Sequence of chain 2.B:
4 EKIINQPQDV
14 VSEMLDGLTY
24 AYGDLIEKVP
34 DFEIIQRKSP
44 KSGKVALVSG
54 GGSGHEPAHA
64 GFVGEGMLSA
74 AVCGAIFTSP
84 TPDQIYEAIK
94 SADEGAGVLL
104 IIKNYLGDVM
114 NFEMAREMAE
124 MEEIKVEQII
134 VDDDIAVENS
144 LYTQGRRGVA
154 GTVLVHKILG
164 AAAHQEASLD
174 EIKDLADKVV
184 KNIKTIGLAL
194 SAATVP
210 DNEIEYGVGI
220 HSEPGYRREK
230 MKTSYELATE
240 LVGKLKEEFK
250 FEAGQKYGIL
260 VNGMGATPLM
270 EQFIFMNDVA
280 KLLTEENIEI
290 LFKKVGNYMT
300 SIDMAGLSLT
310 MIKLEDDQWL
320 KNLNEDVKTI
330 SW

The small molecule below binds the protein below.
Small molecule (SMILES): O=C(CO)CO

Binding-site contacts:
Ligand atom C3 contacts residue GLY55 of chain 2.B at 4.0 Å.
Ligand atom C1 contacts residue PHE80 of chain 2.B at 3.6 Å (hydrophobic).
Ligand atom C2 contacts residue PHE80 of chain 2.B at 4.1 Å (hydrophobic).
Ligand atom C3 contacts residue ILE219 of chain 2.B at 4.4 Å (hydrophobic).
Ligand atom O2 contacts residue THR81 of chain 2.B at 3.9 Å.
Ligand atom O2 contacts residue PHE80 of chain 2.B at 3.5 Å.
Ligand atom O2 contacts residue GLY55 of chain 2.B at 3.0 Å (h-bond).
Ligand atom C2 contacts residue ASP111 of chain 2.B at 4.2 Å.
Ligand atom C3 contacts residue ASP111 of chain 2.B at 3.4 Å.
Ligand atom C3 contacts residue HIS58 of chain 2.B at 3.7 Å.
Ligand atom O2 contacts residue HIS58 of chain 2.B at 2.8 Å (h-bond).
Ligand atom C3 contacts residue LYS106 of chain 2.B at 3.8 Å.
Ligand atom C1 contacts residue ASP111 of chain 2.B at 3.2 Å.
Ligand atom C1 contacts residue HIS220 of chain 2.B at 2.5 Å.
Ligand atom C2 contacts residue HIS58 of chain 2.B at 3.5 Å.
Ligand atom C3 contacts residue HIS220 of chain 2.B at 2.4 Å.
Ligand atom C3 contacts residue TYR108 of chain 2.B at 3.9 Å (hydrophobic).
Ligand atom O3 contacts residue HIS220 of chain 2.B at 3.6 Å.
Ligand atom O1 contacts residue TYR108 of chain 2.B at 3.7 Å.
Ligand atom C1 contacts residue GLY55 of chain 2.B at 4.1 Å.
Ligand atom O3 contacts residue HIS58 of chain 2.B at 4.1 Å.
Ligand atom C2 contacts residue GLY55 of chain 2.B at 3.9 Å.
Ligand atom C1 contacts residue THR81 of chain 2.B at 4.2 Å.
Ligand atom O1 contacts residue PHE80 of chain 2.B at 4.5 Å.
Ligand atom O2 contacts residue HIS220 of chain 2.B at 2.4 Å (h-bond).
Ligand atom O3 contacts residue ASP111 of chain 2.B at 2.7 Å (salt-bridge).
Ligand atom O2 contacts residue GLY54 of chain 2.B at 4.3 Å.
Ligand atom O1 contacts residue HIS220 of chain 2.B at 2.8 Å (h-bond).
Ligand atom O3 contacts residue GLY54 of chain 2.B at 3.3 Å.
Ligand atom C1 contacts residue SER82 of chain 2.B at 3.9 Å.
Ligand atom O3 contacts residue LYS106 of chain 2.B at 3.2 Å (salt-bridge).
Ligand atom O3 contacts residue GLY55 of chain 2.B at 2.9 Å (h-bond).
Ligand atom C2 contacts residue HIS220 of chain 2.B at 1.5 Å.
Ligand atom O1 contacts residue ASP111 of chain 2.B at 2.6 Å (salt-bridge).